Binding-site contacts:
Ligand atom C3 contacts residue ARG36 of chain 1.A at 3.0 Å.
Ligand atom O2 contacts residue PHE95 of chain 2.A at 3.8 Å.
Ligand atom O4 contacts residue ARG36 of chain 1.A at 4.0 Å.
Ligand atom O3 contacts residue GLY16 of chain 2.A at 3.6 Å (h-bond).
Ligand atom O3 contacts residue LYS201 of chain 2.A at 2.9 Å (salt-bridge).
Ligand atom O2 contacts residue ARG36 of chain 1.A at 4.2 Å.
Ligand atom O3 contacts residue PLP1 of chain 2.C at 2.8 Å (h-bond).
Ligand atom O4 contacts residue TYR35 of chain 1.A at 3.0 Å (h-bond).
Ligand atom C2 contacts residue PLP1 of chain 2.C at 3.4 Å.
Ligand atom C1 contacts residue THR148 of chain 2.A at 4.4 Å.
Ligand atom O2 contacts residue ARG347 of chain 2.A at 2.7 Å (salt-bridge).
Ligand atom C1 contacts residue ARG36 of chain 1.A at 3.2 Å.
Ligand atom O4 contacts residue THR250 of chain 1.A at 3.1 Å (h-bond).
Ligand atom C2 contacts residue LYS201 of chain 2.A at 4.0 Å.
Ligand atom O2 contacts residue THR148 of chain 2.A at 3.4 Å.
Ligand atom O1 contacts residue ARG36 of chain 1.A at 2.4 Å (salt-bridge).
Ligand atom C2 contacts residue GLY16 of chain 2.A at 4.1 Å.
Ligand atom C3 contacts residue TYR35 of chain 1.A at 3.2 Å (hydrophobic).
Ligand atom O3 contacts residue PRO15 of chain 2.A at 3.7 Å.
Ligand atom C2 contacts residue PHE95 of chain 2.A at 3.6 Å (hydrophobic).
Ligand atom O1 contacts residue ARG347 of chain 2.A at 2.7 Å (salt-bridge).
Ligand atom C2 contacts residue ARG36 of chain 1.A at 3.5 Å.
Ligand atom C1 contacts residue PHE95 of chain 2.A at 3.4 Å (hydrophobic).
Ligand atom O1 contacts residue PHE95 of chain 2.A at 3.4 Å.
Ligand atom C3 contacts residue PHE95 of chain 2.A at 3.6 Å (hydrophobic).
Ligand atom O4 contacts residue PHE95 of chain 2.A at 4.3 Å.
Ligand atom C3 contacts residue THR250 of chain 1.A at 4.5 Å.
Ligand atom C1 contacts residue ARG347 of chain 2.A at 3.4 Å.
Ligand atom O3 contacts residue PHE95 of chain 2.A at 4.4 Å.
Ligand atom O2 contacts residue PRO15 of chain 2.A at 3.5 Å.
Ligand atom O1 contacts residue LEU338 of chain 2.A at 3.8 Å.
Ligand atom O4 contacts residue PLP1 of chain 2.C at 2.9 Å (h-bond).
Ligand atom C3 contacts residue PLP1 of chain 2.C at 3.6 Å.

This protein binds this small molecule.
Small molecule (SMILES): O=C(O)C(=O)CO

Sequence of chain 2.A:
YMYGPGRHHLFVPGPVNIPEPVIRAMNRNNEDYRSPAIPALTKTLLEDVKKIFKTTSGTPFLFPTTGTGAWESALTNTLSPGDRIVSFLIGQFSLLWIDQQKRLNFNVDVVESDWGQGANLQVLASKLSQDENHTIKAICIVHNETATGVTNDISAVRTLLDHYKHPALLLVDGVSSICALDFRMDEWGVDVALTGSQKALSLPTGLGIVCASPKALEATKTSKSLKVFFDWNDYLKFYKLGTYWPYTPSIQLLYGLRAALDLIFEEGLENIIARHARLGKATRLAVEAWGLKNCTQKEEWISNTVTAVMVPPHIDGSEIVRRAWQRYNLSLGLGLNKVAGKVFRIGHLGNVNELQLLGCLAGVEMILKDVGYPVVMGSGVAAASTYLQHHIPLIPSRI

Sequence of chain 1.A:
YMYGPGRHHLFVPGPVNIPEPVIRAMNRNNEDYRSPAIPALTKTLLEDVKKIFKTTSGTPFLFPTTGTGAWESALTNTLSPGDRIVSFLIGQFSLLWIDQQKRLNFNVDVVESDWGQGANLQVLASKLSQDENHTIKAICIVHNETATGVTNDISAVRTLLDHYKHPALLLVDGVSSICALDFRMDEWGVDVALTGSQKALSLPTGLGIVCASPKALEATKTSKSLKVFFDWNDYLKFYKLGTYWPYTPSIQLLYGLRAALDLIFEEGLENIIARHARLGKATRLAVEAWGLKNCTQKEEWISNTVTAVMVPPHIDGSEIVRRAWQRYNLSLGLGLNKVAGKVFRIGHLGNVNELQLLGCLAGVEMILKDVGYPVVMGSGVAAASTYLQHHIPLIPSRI